Sequence of chain 1.D:
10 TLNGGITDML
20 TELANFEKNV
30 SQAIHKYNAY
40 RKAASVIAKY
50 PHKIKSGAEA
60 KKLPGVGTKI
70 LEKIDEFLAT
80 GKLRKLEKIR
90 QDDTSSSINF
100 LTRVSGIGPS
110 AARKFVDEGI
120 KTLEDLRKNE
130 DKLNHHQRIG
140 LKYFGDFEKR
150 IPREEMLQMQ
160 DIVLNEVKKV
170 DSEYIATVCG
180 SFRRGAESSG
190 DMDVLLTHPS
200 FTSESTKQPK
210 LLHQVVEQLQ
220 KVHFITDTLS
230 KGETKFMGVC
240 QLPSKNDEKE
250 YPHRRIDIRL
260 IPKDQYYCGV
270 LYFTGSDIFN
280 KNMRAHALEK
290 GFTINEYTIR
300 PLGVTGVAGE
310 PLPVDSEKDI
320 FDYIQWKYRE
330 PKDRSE

Binding-site contacts:
Ligand atom OP1 contacts residue GLY64 of chain 1.D at 2.9 Å (h-bond).
Ligand atom OP1 contacts residue LEU62 of chain 1.D at 3.6 Å (h-bond).
Ligand atom OP1 contacts residue LYS68 of chain 1.D at 2.6 Å (salt-bridge).
Ligand atom O3' contacts residue GLY64 of chain 1.D at 3.4 Å.
Ligand atom O3' contacts residue ILE69 of chain 1.D at 3.7 Å.
Ligand atom OP1 contacts residue THR67 of chain 1.D at 3.7 Å.
Ligand atom OP2 contacts residue THR67 of chain 1.D at 3.7 Å.
Ligand atom C3' contacts residue GLY66 of chain 1.D at 3.7 Å.
Ligand atom OP1 contacts residue VAL65 of chain 1.D at 3.5 Å (h-bond).
Ligand atom N3 contacts residue ALA38 of chain 1.D at 3.6 Å.
Ligand atom P contacts residue GLY66 of chain 1.D at 3.6 Å.
Ligand atom C4' contacts residue GLY64 of chain 1.D at 3.2 Å.
Ligand atom OP2 contacts residue GLY66 of chain 1.D at 3.9 Å.
Ligand atom OP1 contacts residue GLY66 of chain 1.D at 2.8 Å (h-bond).
Ligand atom OP2 contacts residue LYS68 of chain 1.D at 3.1 Å (salt-bridge).
Ligand atom C5' contacts residue TYR39 of chain 1.D at 3.5 Å (hydrophobic).
Ligand atom P contacts residue VAL65 of chain 1.D at 3.8 Å.
Ligand atom P contacts residue LYS68 of chain 1.D at 3.8 Å.
Ligand atom O5' contacts residue LYS35 of chain 1.D at 3.7 Å.
Ligand atom OP2 contacts residue NA1 of chain 1.I at 3.8 Å.
Ligand atom OP1 contacts residue NA1 of chain 1.I at 2.6 Å (h-bond).
Ligand atom C8 contacts residue LYS35 of chain 1.D at 3.8 Å.
Ligand atom O6 contacts residue HIS34 of chain 1.D at 3.9 Å.
Ligand atom C5' contacts residue GLY64 of chain 1.D at 3.2 Å.
Ligand atom P contacts residue GLY64 of chain 1.D at 3.8 Å.
Ligand atom P contacts residue LYS68 of chain 1.D at 3.3 Å.
Ligand atom N7 contacts residue LYS35 of chain 1.D at 3.9 Å.
Ligand atom P contacts residue LYS35 of chain 1.D at 3.8 Å.
Ligand atom P contacts residue NA1 of chain 1.I at 3.6 Å.
Ligand atom O3' contacts residue VAL65 of chain 1.D at 3.7 Å.
Ligand atom OP2 contacts residue VAL65 of chain 1.D at 3.6 Å.
Ligand atom OP2 contacts residue LYS35 of chain 1.D at 3.9 Å.
Ligand atom OP3 contacts residue LYS35 of chain 1.D at 2.8 Å (salt-bridge).
Ligand atom OP1 contacts residue PRO63 of chain 1.D at 3.6 Å.
Ligand atom O5' contacts residue GLY66 of chain 1.D at 3.5 Å.
Ligand atom OP1 contacts residue ILE69 of chain 1.D at 3.0 Å (h-bond).
Ligand atom OP1 contacts residue LYS68 of chain 1.D at 3.5 Å (salt-bridge).
Ligand atom OP2 contacts residue LYS68 of chain 1.D at 3.0 Å (salt-bridge).
Ligand atom C5' contacts residue GLY66 of chain 1.D at 3.4 Å.
Ligand atom O4' contacts residue ALA38 of chain 1.D at 3.7 Å.

This small molecule binds to this protein.
Small molecule (SMILES): Cc1cn([C@H]2C[C@H](O[P](=O)(O)OC[C@H]3O[C@@H](n4ccc(N)nc4=O)C[C@@H]3O[P](=O)(O)OC[C@H]3O[C@@H](n4cnc5c(=O)nc(N)[nH]c54)C[C@@H]3O[P](=O)(O)OC[C@H]3O[C@@H](n4cnc5c(=O)nc(N)[nH]c54)C[C@@H]3O)[C@@H](CO[P](=O)(O)O[C@H]3C[C@H](n4cnc5c(=O)nc(N)[nH]c54)O[C@@H]3COP(=O)(O)O)O2)c(=O)[nH]c1=O